This small molecule binds to this protein.
Small molecule (SMILES): Cc1ccc([N+](=O)[O-])c(Oc2ccc(C[C@@H](N)C(N)=O)cc2)c1

Sequence of chain 2.B:
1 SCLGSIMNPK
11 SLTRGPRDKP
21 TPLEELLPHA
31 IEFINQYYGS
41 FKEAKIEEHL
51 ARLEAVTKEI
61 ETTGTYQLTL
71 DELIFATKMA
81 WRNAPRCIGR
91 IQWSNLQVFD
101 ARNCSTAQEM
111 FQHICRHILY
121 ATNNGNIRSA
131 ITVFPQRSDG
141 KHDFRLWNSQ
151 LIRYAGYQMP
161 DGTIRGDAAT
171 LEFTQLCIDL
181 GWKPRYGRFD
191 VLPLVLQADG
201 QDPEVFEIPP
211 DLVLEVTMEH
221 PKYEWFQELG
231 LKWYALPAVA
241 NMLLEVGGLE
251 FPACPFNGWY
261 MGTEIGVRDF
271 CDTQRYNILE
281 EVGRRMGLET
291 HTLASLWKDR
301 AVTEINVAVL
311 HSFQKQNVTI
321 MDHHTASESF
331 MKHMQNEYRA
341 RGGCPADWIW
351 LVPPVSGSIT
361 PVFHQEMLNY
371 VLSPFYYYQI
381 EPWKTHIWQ

Binding-site contacts:
Ligand atom C9 contacts residue GLN150 of chain 2.B at 3.7 Å.
Ligand atom C13 contacts residue HEM1 of chain 2.C at 3.7 Å.
Ligand atom O2 contacts residue MET261 of chain 2.B at 3.2 Å (h-bond).
Ligand atom N2 contacts residue GLN150 of chain 2.B at 2.4 Å (h-bond).
Ligand atom C1 contacts residue HEM1 of chain 2.C at 3.3 Å.
Ligand atom C16 contacts residue SER149 of chain 2.B at 3.5 Å.
Ligand atom O3 contacts residue GLU264 of chain 2.B at 3.0 Å.
Ligand atom O4 contacts residue ARG153 of chain 2.B at 3.8 Å.
Ligand atom C2 contacts residue PRO237 of chain 2.B at 3.5 Å (hydrophobic).
Ligand atom C5 contacts residue PRO237 of chain 2.B at 3.8 Å (hydrophobic).
Ligand atom C11 contacts residue VAL239 of chain 2.B at 3.9 Å (hydrophobic).
Ligand atom C13 contacts residue ASN257 of chain 2.B at 3.9 Å.
Ligand atom C6 contacts residue HEM1 of chain 2.C at 3.2 Å.
Ligand atom C13 contacts residue PHE256 of chain 2.B at 3.3 Å (hydrophobic).
Ligand atom C12 contacts residue HEM1 of chain 2.C at 3.2 Å.
Ligand atom N1 contacts residue TRP259 of chain 2.B at 3.8 Å.
Ligand atom C3 contacts residue PRO237 of chain 2.B at 3.7 Å (hydrophobic).
Ligand atom C6 contacts residue GLY258 of chain 2.B at 3.6 Å.
Ligand atom C14 contacts residue HEM1 of chain 2.C at 3.7 Å.
Ligand atom C2 contacts residue TRP259 of chain 2.B at 3.8 Å (hydrophobic).
Ligand atom N1 contacts residue TYR260 of chain 2.B at 3.9 Å.
Ligand atom C11 contacts residue HEM1 of chain 2.C at 3.2 Å.
Ligand atom C15 contacts residue GLN150 of chain 2.B at 3.8 Å.
Ligand atom O2 contacts residue HEM1 of chain 2.C at 3.5 Å.
Ligand atom C7 contacts residue HEM1 of chain 2.C at 3.7 Å.
Ligand atom C10 contacts residue HEM1 of chain 2.C at 3.9 Å.
Ligand atom C8 contacts residue GLN150 of chain 2.B at 3.8 Å.
Ligand atom C1 contacts residue TRP259 of chain 2.B at 3.1 Å (hydrophobic).
Ligand atom C1 contacts residue PRO237 of chain 2.B at 3.8 Å (hydrophobic).
Ligand atom C13 contacts residue VAL239 of chain 2.B at 4.0 Å (hydrophobic).
Ligand atom C4 contacts residue VAL239 of chain 2.B at 3.7 Å (hydrophobic).
Ligand atom N2 contacts residue ARG153 of chain 2.B at 3.8 Å.
Ligand atom C13 contacts residue PRO237 of chain 2.B at 3.9 Å (hydrophobic).
Ligand atom N1 contacts residue HEM1 of chain 2.C at 3.9 Å.
Ligand atom O2 contacts residue TYR260 of chain 2.B at 3.5 Å.
Ligand atom O3 contacts residue TYR260 of chain 2.B at 3.6 Å.
Ligand atom C12 contacts residue VAL239 of chain 2.B at 4.0 Å (hydrophobic).
Ligand atom C5 contacts residue HEM1 of chain 2.C at 3.7 Å.
Ligand atom C2 contacts residue HEM1 of chain 2.C at 3.8 Å.
Ligand atom O2 contacts residue TRP259 of chain 2.B at 3.1 Å (h-bond).